The protein below binds the small molecule below.
Small molecule (SMILES): CC[C@H](C)[C@H](NC(=O)[C@H](CC(C)C)NC(=O)[C@H](CO)NC(=O)CNC(=O)[C@@H](NC(=O)[C@@H](N)[C@@H](C)O)C(C)C)C(=O)N[C@H](C=O)CCC(N)=O

Sequence of chain 30.D:
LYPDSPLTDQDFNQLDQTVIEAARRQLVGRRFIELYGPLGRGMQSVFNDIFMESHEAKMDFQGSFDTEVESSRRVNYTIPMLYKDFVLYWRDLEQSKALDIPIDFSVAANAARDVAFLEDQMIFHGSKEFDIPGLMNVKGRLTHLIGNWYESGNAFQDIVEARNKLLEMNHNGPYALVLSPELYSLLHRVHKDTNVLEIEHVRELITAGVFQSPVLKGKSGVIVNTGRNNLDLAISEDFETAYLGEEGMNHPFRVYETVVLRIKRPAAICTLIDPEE

Binding-site contacts:
Ligand atom N contacts residue PRO43 of chain 30.D at 4.4 Å.
Ligand atom CG2 contacts residue ASP243 of chain 30.D at 3.3 Å.
Ligand atom C contacts residue ASP243 of chain 30.D at 3.9 Å.
Ligand atom CD contacts residue ARG36 of chain 30.D at 4.1 Å.
Ligand atom OG contacts residue ARG29 of chain 30.D at 4.3 Å.
Ligand atom N contacts residue ARG35 of chain 30.D at 4.1 Å.
Ligand atom N contacts residue ASP243 of chain 30.D at 2.8 Å (salt-bridge).
Ligand atom CA contacts residue ARG35 of chain 30.D at 3.9 Å.
Ligand atom O contacts residue ASP243 of chain 30.D at 4.1 Å.
Ligand atom NE2 contacts residue ARG36 of chain 30.D at 3.9 Å.
Ligand atom CB contacts residue ARG35 of chain 30.D at 4.1 Å.
Ligand atom CA contacts residue ASP243 of chain 30.D at 4.4 Å.
Ligand atom CB contacts residue ASP243 of chain 30.D at 4.3 Å.
Ligand atom C contacts residue ASP243 of chain 30.D at 3.8 Å.
Ligand atom N contacts residue ASP243 of chain 30.D at 3.2 Å (salt-bridge).
Ligand atom O contacts residue ARG36 of chain 30.D at 3.6 Å (salt-bridge).
Ligand atom CG contacts residue LEU40 of chain 30.D at 4.4 Å (hydrophobic).
Ligand atom CG2 contacts residue LEU40 of chain 30.D at 4.2 Å (hydrophobic).
Ligand atom CD1 contacts residue ARG29 of chain 30.D at 4.4 Å.
Ligand atom C contacts residue ARG35 of chain 30.D at 4.4 Å.
Ligand atom CB contacts residue PRO43 of chain 30.D at 3.8 Å (hydrophobic).
Ligand atom CG2 contacts residue PRO43 of chain 30.D at 3.9 Å (hydrophobic).
Ligand atom C contacts residue ARG35 of chain 30.D at 3.6 Å.
Ligand atom CB contacts residue LEU40 of chain 30.D at 4.1 Å (hydrophobic).
Ligand atom CA contacts residue ASP243 of chain 30.D at 3.3 Å.
Ligand atom CD1 contacts residue LEU40 of chain 30.D at 3.8 Å (hydrophobic).
Ligand atom CG1 contacts residue ARG35 of chain 30.D at 4.2 Å.
Ligand atom CA contacts residue ASP243 of chain 30.D at 4.3 Å.
Ligand atom O contacts residue ARG35 of chain 30.D at 3.4 Å (salt-bridge).
Ligand atom CB contacts residue ARG29 of chain 30.D at 4.1 Å.
Ligand atom C contacts residue ARG36 of chain 30.D at 3.2 Å.
Ligand atom CD1 contacts residue LEU32 of chain 30.D at 3.8 Å (hydrophobic).
Ligand atom OG contacts residue ILE25 of chain 30.D at 4.0 Å.
Ligand atom O contacts residue ARG29 of chain 30.D at 3.8 Å.
Ligand atom CD1 contacts residue ARG35 of chain 30.D at 4.5 Å.
Ligand atom CB contacts residue ARG35 of chain 30.D at 3.5 Å.
Ligand atom OE1 contacts residue ARG36 of chain 30.D at 3.8 Å.
Ligand atom O contacts residue ARG35 of chain 30.D at 3.1 Å (salt-bridge).
Ligand atom CA contacts residue PRO43 of chain 30.D at 4.4 Å (hydrophobic).
Ligand atom CA contacts residue ARG29 of chain 30.D at 4.0 Å.